This protein binds this small molecule.
Small molecule (SMILES): O=C1NC(=O)c2ccc(Br)cc2/C1=C/Nc1ccc(CN2CCCC2)cc1

Binding-site contacts:
Ligand atom BR1 contacts residue GLN29 of chain 1.B at 3.7 Å.
Ligand atom C21 contacts residue MET104 of chain 1.B at 3.6 Å (hydrophobic).
Ligand atom C3 contacts residue LEU27 of chain 1.B at 3.7 Å (hydrophobic).
Ligand atom C13 contacts residue MET164 of chain 1.B at 3.9 Å (hydrophobic).
Ligand atom C14 contacts residue MET164 of chain 1.B at 3.5 Å (hydrophobic).
Ligand atom C13 contacts residue ALA53 of chain 1.B at 4.0 Å (hydrophobic).
Ligand atom O2 contacts residue MET104 of chain 1.B at 2.5 Å (h-bond).
Ligand atom O1 contacts residue GLU102 of chain 1.B at 3.9 Å.
Ligand atom C11 contacts residue THR105 of chain 1.B at 3.9 Å.
Ligand atom C1 contacts residue LEU27 of chain 1.B at 3.9 Å (hydrophobic).
Ligand atom C16 contacts residue VAL35 of chain 1.B at 3.9 Å (hydrophobic).
Ligand atom O1 contacts residue VAL85 of chain 1.B at 3.5 Å.
Ligand atom C18 contacts residue MET164 of chain 1.B at 3.7 Å (hydrophobic).
Ligand atom N3 contacts residue ALA53 of chain 1.B at 3.4 Å.
Ligand atom C12 contacts residue LEU27 of chain 1.B at 3.9 Å (hydrophobic).
Ligand atom N3 contacts residue GLU102 of chain 1.B at 3.2 Å (salt-bridge).
Ligand atom C20 contacts residue MET164 of chain 1.B at 3.7 Å (hydrophobic).
Ligand atom N2 contacts residue MET104 of chain 1.B at 3.2 Å (h-bond).
Ligand atom C4 contacts residue LEU27 of chain 1.B at 4.0 Å (hydrophobic).
Ligand atom O2 contacts residue ALA53 of chain 1.B at 3.9 Å.
Ligand atom C11 contacts residue ARG106 of chain 1.B at 3.8 Å.
Ligand atom C2 contacts residue GLY107 of chain 1.B at 3.8 Å.
Ligand atom C20 contacts residue ALA53 of chain 1.B at 3.8 Å (hydrophobic).
Ligand atom C11 contacts residue GLY107 of chain 1.B at 4.0 Å.
Ligand atom O1 contacts residue MET101 of chain 1.B at 3.3 Å.
Ligand atom C19 contacts residue MET164 of chain 1.B at 3.4 Å (hydrophobic).
Ligand atom C15 contacts residue MET164 of chain 1.B at 4.0 Å (hydrophobic).
Ligand atom BR1 contacts residue VAL35 of chain 1.B at 3.6 Å.
Ligand atom C2 contacts residue MET104 of chain 1.B at 3.3 Å (hydrophobic).
Ligand atom C2 contacts residue THR105 of chain 1.B at 3.9 Å.
Ligand atom C3 contacts residue GLY107 of chain 1.B at 3.8 Å.
Ligand atom C4 contacts residue GLY107 of chain 1.B at 3.9 Å.
Ligand atom C3 contacts residue MET104 of chain 1.B at 3.6 Å (hydrophobic).
Ligand atom O2 contacts residue GLU102 of chain 1.B at 3.9 Å.
Ligand atom C21 contacts residue ALA53 of chain 1.B at 3.5 Å (hydrophobic).
Ligand atom C17 contacts residue LYS55 of chain 1.B at 3.5 Å.
Ligand atom C2 contacts residue LEU27 of chain 1.B at 3.7 Å (hydrophobic).
Ligand atom N2 contacts residue LEU27 of chain 1.B at 3.9 Å.
Ligand atom C1 contacts residue THR105 of chain 1.B at 3.7 Å.
Ligand atom O2 contacts residue LEU103 of chain 1.B at 3.2 Å.

Sequence of chain 1.B:
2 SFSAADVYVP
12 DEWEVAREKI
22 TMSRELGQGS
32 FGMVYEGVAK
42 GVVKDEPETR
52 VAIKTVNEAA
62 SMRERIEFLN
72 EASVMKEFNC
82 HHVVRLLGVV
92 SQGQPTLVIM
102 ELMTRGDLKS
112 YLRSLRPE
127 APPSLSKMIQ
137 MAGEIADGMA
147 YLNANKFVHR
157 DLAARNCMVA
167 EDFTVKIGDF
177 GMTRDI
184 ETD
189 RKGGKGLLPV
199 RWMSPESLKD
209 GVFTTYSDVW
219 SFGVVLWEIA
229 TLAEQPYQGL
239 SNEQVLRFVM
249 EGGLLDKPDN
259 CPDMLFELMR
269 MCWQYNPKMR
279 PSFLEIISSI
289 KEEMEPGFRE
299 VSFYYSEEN